This protein binds this small molecule.
Small molecule (SMILES): CC(=O)N[C@@H]1[C@@H](O)[C@H](O)[C@@H](CO)O[C@H]1O

Binding-site contacts:
Ligand atom O6 contacts residue LYS115 of chain 32.E at 4.4 Å.
Ligand atom O6 contacts residue THR116 of chain 32.E at 3.5 Å.
Ligand atom C8 contacts residue ASN259 of chain 32.F at 4.4 Å.
Ligand atom C7 contacts residue ASN259 of chain 32.F at 3.1 Å.
Ligand atom O5 contacts residue ASN259 of chain 32.F at 2.4 Å (h-bond).
Ligand atom C1 contacts residue ASN259 of chain 32.F at 1.4 Å.
Ligand atom O5 contacts residue THR116 of chain 32.E at 4.0 Å.
Ligand atom O7 contacts residue LYS181 of chain 32.E at 3.9 Å.
Ligand atom C2 contacts residue ASN259 of chain 32.F at 2.4 Å.
Ligand atom C5 contacts residue ASN259 of chain 32.F at 3.7 Å.
Ligand atom C8 contacts residue LYS181 of chain 32.E at 4.1 Å.
Ligand atom O7 contacts residue ASN259 of chain 32.F at 2.9 Å (h-bond).
Ligand atom C3 contacts residue ASN259 of chain 32.F at 3.8 Å.
Ligand atom C4 contacts residue ASN259 of chain 32.F at 4.2 Å.
Ligand atom N2 contacts residue ASN259 of chain 32.F at 2.9 Å (h-bond).

Sequence of chain 32.F:
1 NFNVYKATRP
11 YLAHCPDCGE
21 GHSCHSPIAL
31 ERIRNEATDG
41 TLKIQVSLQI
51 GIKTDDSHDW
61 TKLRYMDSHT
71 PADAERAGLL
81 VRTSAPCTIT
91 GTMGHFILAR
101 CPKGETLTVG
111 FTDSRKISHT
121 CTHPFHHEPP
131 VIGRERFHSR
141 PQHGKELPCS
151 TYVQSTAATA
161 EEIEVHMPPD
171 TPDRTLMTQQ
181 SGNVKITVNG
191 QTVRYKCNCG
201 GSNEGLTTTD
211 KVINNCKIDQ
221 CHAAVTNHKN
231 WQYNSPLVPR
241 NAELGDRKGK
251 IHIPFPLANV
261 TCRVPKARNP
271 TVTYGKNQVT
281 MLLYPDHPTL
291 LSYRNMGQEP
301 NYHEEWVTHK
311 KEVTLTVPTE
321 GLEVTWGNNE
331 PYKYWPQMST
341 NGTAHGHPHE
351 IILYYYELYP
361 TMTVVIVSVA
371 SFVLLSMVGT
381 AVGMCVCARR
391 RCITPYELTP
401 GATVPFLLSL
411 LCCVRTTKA

Sequence of chain 32.E:
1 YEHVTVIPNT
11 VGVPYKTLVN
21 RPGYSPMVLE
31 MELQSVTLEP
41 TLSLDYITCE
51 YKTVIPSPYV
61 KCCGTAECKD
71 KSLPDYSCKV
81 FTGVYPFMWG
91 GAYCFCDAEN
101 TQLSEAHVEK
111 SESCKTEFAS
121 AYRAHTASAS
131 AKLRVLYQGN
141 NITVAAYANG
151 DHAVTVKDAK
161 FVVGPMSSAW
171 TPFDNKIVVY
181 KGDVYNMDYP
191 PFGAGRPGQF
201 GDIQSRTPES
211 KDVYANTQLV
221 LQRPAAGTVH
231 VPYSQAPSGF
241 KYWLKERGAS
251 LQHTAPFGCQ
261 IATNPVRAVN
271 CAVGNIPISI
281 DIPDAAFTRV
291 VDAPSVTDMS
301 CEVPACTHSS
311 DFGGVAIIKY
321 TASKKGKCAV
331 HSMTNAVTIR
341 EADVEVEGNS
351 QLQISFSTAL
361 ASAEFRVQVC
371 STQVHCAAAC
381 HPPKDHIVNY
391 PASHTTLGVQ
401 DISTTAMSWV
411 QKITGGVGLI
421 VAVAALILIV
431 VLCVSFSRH